Binding-site contacts:
Ligand atom O contacts residue ARG78 of chain 1.L at 2.4 Å (salt-bridge).
Ligand atom NE2 contacts residue ASP13 of chain 1.L at 4.0 Å.
Ligand atom NE2 contacts residue ALA70 of chain 1.L at 2.6 Å (h-bond).
Ligand atom C contacts residue GLY71 of chain 1.L at 4.1 Å.
Ligand atom C contacts residue THR73 of chain 1.L at 3.2 Å.
Ligand atom CA contacts residue THR73 of chain 1.L at 3.5 Å.
Ligand atom CD contacts residue THR121 of chain 1.L at 4.2 Å.
Ligand atom CB contacts residue THR121 of chain 1.L at 4.0 Å.
Ligand atom CG contacts residue THR121 of chain 1.L at 3.9 Å.
Ligand atom O contacts residue PHE53 of chain 1.L at 3.7 Å.
Ligand atom O contacts residue THR121 of chain 1.L at 3.5 Å.
Ligand atom CD contacts residue PHE53 of chain 1.L at 3.9 Å (hydrophobic).
Ligand atom CG contacts residue GLY71 of chain 1.L at 4.0 Å.
Ligand atom N contacts residue GLY71 of chain 1.L at 2.8 Å (h-bond).
Ligand atom NE2 contacts residue PHE53 of chain 1.L at 3.6 Å.
Ligand atom CA contacts residue GLY122 of chain 1.L at 4.0 Å.
Ligand atom CA contacts residue THR121 of chain 1.L at 4.1 Å.
Ligand atom CB contacts residue GLY71 of chain 1.L at 3.6 Å.
Ligand atom NE2 contacts residue PHE16 of chain 1.L at 3.3 Å.
Ligand atom OE1 contacts residue LYS118 of chain 1.L at 2.8 Å (salt-bridge).
Ligand atom CD contacts residue ALA70 of chain 1.L at 3.8 Å (hydrophobic).
Ligand atom CA contacts residue ASP160 of chain 1.L at 4.0 Å.
Ligand atom N contacts residue ASP160 of chain 1.L at 3.1 Å (salt-bridge).
Ligand atom N contacts residue THR73 of chain 1.L at 2.7 Å (h-bond).
Ligand atom OE1 contacts residue ASP13 of chain 1.L at 3.5 Å (salt-bridge).
Ligand atom CA contacts residue GLY71 of chain 1.L at 3.6 Å.
Ligand atom N contacts residue TYR188 of chain 1.L at 3.9 Å.
Ligand atom NE2 contacts residue GLY71 of chain 1.L at 4.1 Å.
Ligand atom C contacts residue PHE53 of chain 1.L at 3.8 Å (hydrophobic).
Ligand atom CG contacts residue PHE16 of chain 1.L at 3.4 Å (hydrophobic).
Ligand atom OE1 contacts residue PHE53 of chain 1.L at 4.0 Å.
Ligand atom OE1 contacts residue PHE16 of chain 1.L at 3.6 Å.
Ligand atom CB contacts residue PHE53 of chain 1.L at 3.5 Å (hydrophobic).
Ligand atom C contacts residue GLY122 of chain 1.L at 3.6 Å.
Ligand atom O contacts residue GLY122 of chain 1.L at 2.8 Å (h-bond).
Ligand atom CD contacts residue LYS118 of chain 1.L at 3.9 Å.
Ligand atom OE1 contacts residue THR121 of chain 1.L at 3.6 Å.
Ligand atom C contacts residue ARG78 of chain 1.L at 3.1 Å.
Ligand atom CD contacts residue PHE16 of chain 1.L at 3.5 Å (hydrophobic).
Ligand atom CG contacts residue ASP160 of chain 1.L at 3.8 Å.

Sequence of chain 1.L:
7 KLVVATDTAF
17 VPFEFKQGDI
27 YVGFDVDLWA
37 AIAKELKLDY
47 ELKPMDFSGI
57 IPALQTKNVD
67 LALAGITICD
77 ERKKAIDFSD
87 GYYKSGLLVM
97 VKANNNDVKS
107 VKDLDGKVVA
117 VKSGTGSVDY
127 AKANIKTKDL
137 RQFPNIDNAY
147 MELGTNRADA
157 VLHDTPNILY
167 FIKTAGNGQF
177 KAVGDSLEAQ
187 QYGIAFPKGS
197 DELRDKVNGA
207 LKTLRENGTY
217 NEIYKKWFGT

This protein binds this small molecule.
Small molecule (SMILES): NC(=O)CC[C@H](N)C(=O)O